Sequence of chain 1.Q:
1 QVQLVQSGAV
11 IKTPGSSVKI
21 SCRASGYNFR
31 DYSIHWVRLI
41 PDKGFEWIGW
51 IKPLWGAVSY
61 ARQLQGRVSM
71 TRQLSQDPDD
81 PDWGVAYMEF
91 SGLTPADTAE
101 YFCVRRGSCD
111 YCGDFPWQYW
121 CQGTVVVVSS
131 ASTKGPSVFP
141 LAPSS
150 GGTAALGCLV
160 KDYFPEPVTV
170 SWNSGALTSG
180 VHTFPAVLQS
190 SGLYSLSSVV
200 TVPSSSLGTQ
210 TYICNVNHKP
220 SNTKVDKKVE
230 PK

Binding-site contacts:
Ligand atom O5 contacts residue ASN245 of chain 1.M at 2.4 Å (h-bond).
Ligand atom C7 contacts residue PHE90 of chain 1.R at 4.1 Å (hydrophobic).
Ligand atom O3 contacts residue TYR111 of chain 1.Q at 4.2 Å.
Ligand atom C2 contacts residue ASN245 of chain 1.M at 2.5 Å.
Ligand atom C3 contacts residue ASN245 of chain 1.M at 3.8 Å.
Ligand atom C3 contacts residue TYR111 of chain 1.Q at 4.5 Å (hydrophobic).
Ligand atom C1 contacts residue ASN30 of chain 1.R at 4.2 Å.
Ligand atom N2 contacts residue ASN30 of chain 1.R at 3.9 Å.
Ligand atom C5 contacts residue ASN245 of chain 1.M at 3.6 Å.
Ligand atom C7 contacts residue ASN30 of chain 1.R at 3.5 Å.
Ligand atom C4 contacts residue TYR111 of chain 1.Q at 3.9 Å (hydrophobic).
Ligand atom C8 contacts residue PHE90 of chain 1.R at 3.6 Å (hydrophobic).
Ligand atom C8 contacts residue GLY113 of chain 1.Q at 4.1 Å.
Ligand atom O7 contacts residue PHE90 of chain 1.R at 3.8 Å.
Ligand atom C1 contacts residue ASN245 of chain 1.M at 1.4 Å.
Ligand atom C7 contacts residue ASN245 of chain 1.M at 3.6 Å.
Ligand atom O7 contacts residue ASN30 of chain 1.R at 2.4 Å (h-bond).
Ligand atom N2 contacts residue ASN245 of chain 1.M at 2.9 Å (h-bond).
Ligand atom O3 contacts residue ASN30 of chain 1.R at 4.4 Å.
Ligand atom O6 contacts residue TYR111 of chain 1.Q at 4.2 Å.
Ligand atom O4 contacts residue TYR111 of chain 1.Q at 2.5 Å (h-bond).
Ligand atom C3 contacts residue ASN30 of chain 1.R at 4.5 Å.
Ligand atom O7 contacts residue ASN245 of chain 1.M at 4.0 Å.
Ligand atom C4 contacts residue ASN245 of chain 1.M at 4.3 Å.
Ligand atom C2 contacts residue ASN30 of chain 1.R at 3.5 Å.

A protein and the small-molecule ligand that binds it are described below.
Small molecule (SMILES): CC(=O)N[C@@H]1[C@@H](O)[C@H](O)[C@@H](CO)O[C@H]1O

Sequence of chain 1.R:
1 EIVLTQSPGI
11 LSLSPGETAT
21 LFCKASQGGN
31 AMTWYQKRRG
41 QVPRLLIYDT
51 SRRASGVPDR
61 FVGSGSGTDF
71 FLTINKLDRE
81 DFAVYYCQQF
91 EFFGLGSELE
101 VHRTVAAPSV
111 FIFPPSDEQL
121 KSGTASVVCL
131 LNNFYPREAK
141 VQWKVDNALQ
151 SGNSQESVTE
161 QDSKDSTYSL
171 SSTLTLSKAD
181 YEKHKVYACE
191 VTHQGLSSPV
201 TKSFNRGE

Sequence of chain 1.M:
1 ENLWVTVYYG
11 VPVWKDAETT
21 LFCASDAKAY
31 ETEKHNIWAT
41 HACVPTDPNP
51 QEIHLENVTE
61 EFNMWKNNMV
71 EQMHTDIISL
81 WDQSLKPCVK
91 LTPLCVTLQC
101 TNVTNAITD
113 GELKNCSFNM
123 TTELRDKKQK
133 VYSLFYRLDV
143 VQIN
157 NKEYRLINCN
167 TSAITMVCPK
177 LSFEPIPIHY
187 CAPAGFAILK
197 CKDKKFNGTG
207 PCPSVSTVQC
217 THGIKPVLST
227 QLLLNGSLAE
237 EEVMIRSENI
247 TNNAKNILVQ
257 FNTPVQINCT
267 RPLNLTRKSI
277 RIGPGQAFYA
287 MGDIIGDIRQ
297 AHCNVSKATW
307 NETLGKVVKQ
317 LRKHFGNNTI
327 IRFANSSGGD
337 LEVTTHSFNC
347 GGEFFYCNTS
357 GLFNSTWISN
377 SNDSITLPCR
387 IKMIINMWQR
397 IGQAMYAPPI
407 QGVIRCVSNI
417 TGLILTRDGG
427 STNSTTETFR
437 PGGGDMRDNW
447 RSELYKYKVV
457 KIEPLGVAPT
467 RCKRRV